Sequence of chain 1.A:
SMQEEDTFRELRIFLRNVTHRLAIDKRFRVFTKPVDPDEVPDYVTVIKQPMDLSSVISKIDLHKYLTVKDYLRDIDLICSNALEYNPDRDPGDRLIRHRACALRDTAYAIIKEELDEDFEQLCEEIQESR

Binding-site contacts:
Ligand atom NAE contacts residue ASP93 of chain 1.A at 3.5 Å (salt-bridge).
Ligand atom CAO contacts residue ILE96 of chain 1.A at 4.3 Å (hydrophobic).
Ligand atom OAG contacts residue VAL40 of chain 1.A at 4.5 Å.
Ligand atom CAB contacts residue ASN86 of chain 1.A at 3.4 Å.
Ligand atom CAR contacts residue VAL35 of chain 1.A at 3.9 Å (hydrophobic).
Ligand atom CAP contacts residue TYR85 of chain 1.A at 4.2 Å (hydrophobic).
Ligand atom NAM contacts residue ILE96 of chain 1.A at 4.4 Å.
Ligand atom CAV contacts residue ASN86 of chain 1.A at 3.6 Å.
Ligand atom OAF contacts residue ASN86 of chain 1.A at 3.3 Å (h-bond).
Ligand atom NAM contacts residue ASN86 of chain 1.A at 2.8 Å (h-bond).
Ligand atom CAT contacts residue ASN86 of chain 1.A at 4.1 Å.
Ligand atom NAL contacts residue TYR85 of chain 1.A at 3.5 Å.
Ligand atom CAT contacts residue ILE96 of chain 1.A at 4.5 Å (hydrophobic).
Ligand atom CAS contacts residue TYR85 of chain 1.A at 3.7 Å (hydrophobic).
Ligand atom OAF contacts residue TYR85 of chain 1.A at 4.3 Å.
Ligand atom CAA contacts residue TYR43 of chain 1.A at 4.4 Å (hydrophobic).
Ligand atom CAT contacts residue TYR85 of chain 1.A at 4.2 Å (hydrophobic).
Ligand atom NAL contacts residue ASN86 of chain 1.A at 3.2 Å (h-bond).
Ligand atom NAE contacts residue ASN86 of chain 1.A at 3.4 Å (h-bond).
Ligand atom OAF contacts residue TYR43 of chain 1.A at 4.4 Å.
Ligand atom CAU contacts residue VAL30 of chain 1.A at 3.7 Å (hydrophobic).
Ligand atom CAO contacts residue TYR43 of chain 1.A at 4.3 Å (hydrophobic).
Ligand atom OAF contacts residue ILE96 of chain 1.A at 3.9 Å.
Ligand atom CAP contacts residue ASN86 of chain 1.A at 3.7 Å.
Ligand atom CAB contacts residue ASP93 of chain 1.A at 3.9 Å.
Ligand atom CAV contacts residue ASP93 of chain 1.A at 4.3 Å.
Ligand atom NAM contacts residue TYR85 of chain 1.A at 3.7 Å.
Ligand atom CAA contacts residue PHE31 of chain 1.A at 4.5 Å (hydrophobic).
Ligand atom CAB contacts residue TYR85 of chain 1.A at 4.1 Å (hydrophobic).
Ligand atom CAO contacts residue ASN86 of chain 1.A at 4.1 Å.
Ligand atom CAA contacts residue VAL35 of chain 1.A at 3.7 Å (hydrophobic).
Ligand atom CAR contacts residue VAL30 of chain 1.A at 3.4 Å (hydrophobic).
Ligand atom CAT contacts residue VAL30 of chain 1.A at 4.1 Å (hydrophobic).
Ligand atom NAE contacts residue GLY92 of chain 1.A at 3.6 Å.
Ligand atom CAS contacts residue ASN86 of chain 1.A at 3.5 Å.
Ligand atom CAA contacts residue VAL30 of chain 1.A at 4.0 Å (hydrophobic).
Ligand atom CAS contacts residue ILE96 of chain 1.A at 4.4 Å (hydrophobic).
Ligand atom NAL contacts residue ILE96 of chain 1.A at 4.1 Å.
Ligand atom OAF contacts residue ALA82 of chain 1.A at 3.8 Å.
Ligand atom CAO contacts residue VAL30 of chain 1.A at 4.4 Å (hydrophobic).

This protein binds this small molecule.
Small molecule (SMILES): CC(=O)c1nc(NC(=O)C(C)(C)N)sc1-c1cncc(N)c1